Sequence of chain 1.B:
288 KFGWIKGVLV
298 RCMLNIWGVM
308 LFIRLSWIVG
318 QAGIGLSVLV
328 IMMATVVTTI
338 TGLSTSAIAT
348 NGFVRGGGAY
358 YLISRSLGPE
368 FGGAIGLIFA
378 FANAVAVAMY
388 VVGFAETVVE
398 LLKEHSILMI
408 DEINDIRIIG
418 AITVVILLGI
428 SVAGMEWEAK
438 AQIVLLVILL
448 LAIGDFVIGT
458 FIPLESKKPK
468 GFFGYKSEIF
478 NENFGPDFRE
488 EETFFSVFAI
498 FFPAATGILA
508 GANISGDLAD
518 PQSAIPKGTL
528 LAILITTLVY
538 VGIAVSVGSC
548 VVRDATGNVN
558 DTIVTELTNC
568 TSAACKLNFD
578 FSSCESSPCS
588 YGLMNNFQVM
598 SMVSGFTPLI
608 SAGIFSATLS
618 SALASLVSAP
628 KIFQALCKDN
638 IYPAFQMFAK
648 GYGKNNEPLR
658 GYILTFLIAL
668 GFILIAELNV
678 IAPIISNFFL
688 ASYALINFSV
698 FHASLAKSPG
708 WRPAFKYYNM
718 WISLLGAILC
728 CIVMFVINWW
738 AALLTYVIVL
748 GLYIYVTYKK

Binding-site contacts:
Ligand atom CBD contacts residue TYR472 of chain 1.B at 4.4 Å (hydrophobic).
Ligand atom OAG contacts residue TYR472 of chain 1.B at 3.1 Å (h-bond).
Ligand atom CAK contacts residue VAL542 of chain 1.B at 4.0 Å (hydrophobic).
Ligand atom CAQ contacts residue VAL542 of chain 1.B at 3.6 Å (hydrophobic).
Ligand atom CBE contacts residue TYR472 of chain 1.B at 4.0 Å (hydrophobic).
Ligand atom CAI contacts residue SER546 of chain 1.B at 3.4 Å.
Ligand atom CAY contacts residue SER474 of chain 1.B at 4.5 Å.
Ligand atom CAA contacts residue VAL536 of chain 1.B at 4.4 Å (hydrophobic).
Ligand atom CAU contacts residue PHE458 of chain 1.B at 3.6 Å (hydrophobic).
Ligand atom CAX contacts residue SER474 of chain 1.B at 4.1 Å.
Ligand atom CAS contacts residue PHE458 of chain 1.B at 4.2 Å (hydrophobic).
Ligand atom CBF contacts residue TYR472 of chain 1.B at 4.0 Å (hydrophobic).
Ligand atom OAH contacts residue SER474 of chain 1.B at 3.3 Å (h-bond).
Ligand atom CAC contacts residue PHE458 of chain 1.B at 4.1 Å (hydrophobic).
Ligand atom CAI contacts residue TYR472 of chain 1.B at 4.4 Å (hydrophobic).
Ligand atom OAH contacts residue LYS473 of chain 1.B at 4.1 Å.
Ligand atom CAQ contacts residue GLY539 of chain 1.B at 4.2 Å.
Ligand atom CBC contacts residue TYR472 of chain 1.B at 4.3 Å (hydrophobic).
Ligand atom CAK contacts residue TYR472 of chain 1.B at 4.2 Å (hydrophobic).
Ligand atom CAQ contacts residue SER543 of chain 1.B at 4.0 Å.
Ligand atom CAO contacts residue GLY539 of chain 1.B at 4.3 Å.
Ligand atom CAK contacts residue SER546 of chain 1.B at 3.9 Å.
Ligand atom CAA contacts residue LEU535 of chain 1.B at 3.9 Å (hydrophobic).
Ligand atom CAP contacts residue GLY539 of chain 1.B at 3.4 Å.
Ligand atom CBE contacts residue SER543 of chain 1.B at 4.3 Å.
Ligand atom CBI contacts residue TYR472 of chain 1.B at 4.4 Å (hydrophobic).
Ligand atom CBG contacts residue TYR472 of chain 1.B at 4.0 Å (hydrophobic).
Ligand atom CAC contacts residue VAL454 of chain 1.B at 3.9 Å (hydrophobic).
Ligand atom CAY contacts residue TYR472 of chain 1.B at 4.1 Å (hydrophobic).
Ligand atom CAB contacts residue ILE450 of chain 1.B at 4.4 Å (hydrophobic).
Ligand atom CAT contacts residue TYR472 of chain 1.B at 4.0 Å (hydrophobic).
Ligand atom CBA contacts residue GLY539 of chain 1.B at 4.0 Å.
Ligand atom CAZ contacts residue SER546 of chain 1.B at 4.1 Å.
Ligand atom CAU contacts residue TYR472 of chain 1.B at 4.1 Å (hydrophobic).
Ligand atom CAB contacts residue VAL536 of chain 1.B at 4.0 Å (hydrophobic).
Ligand atom CAA contacts residue GLY539 of chain 1.B at 4.3 Å.
Ligand atom CAP contacts residue SER543 of chain 1.B at 3.8 Å.
Ligand atom CAB contacts residue ILE540 of chain 1.B at 4.0 Å (hydrophobic).
Ligand atom CAV contacts residue SER546 of chain 1.B at 4.4 Å.
Ligand atom CAN contacts residue VAL454 of chain 1.B at 4.3 Å (hydrophobic).

This protein binds this small molecule.
Small molecule (SMILES): CC(C)CCC[C@@H](C)[C@H]1CC[C@H]2[C@@H]3CC=C4C[C@@H](OC(=O)CCC(=O)O)CC[C@]4(C)[C@H]3CC[C@]12C